Sequence of chain 1.A:
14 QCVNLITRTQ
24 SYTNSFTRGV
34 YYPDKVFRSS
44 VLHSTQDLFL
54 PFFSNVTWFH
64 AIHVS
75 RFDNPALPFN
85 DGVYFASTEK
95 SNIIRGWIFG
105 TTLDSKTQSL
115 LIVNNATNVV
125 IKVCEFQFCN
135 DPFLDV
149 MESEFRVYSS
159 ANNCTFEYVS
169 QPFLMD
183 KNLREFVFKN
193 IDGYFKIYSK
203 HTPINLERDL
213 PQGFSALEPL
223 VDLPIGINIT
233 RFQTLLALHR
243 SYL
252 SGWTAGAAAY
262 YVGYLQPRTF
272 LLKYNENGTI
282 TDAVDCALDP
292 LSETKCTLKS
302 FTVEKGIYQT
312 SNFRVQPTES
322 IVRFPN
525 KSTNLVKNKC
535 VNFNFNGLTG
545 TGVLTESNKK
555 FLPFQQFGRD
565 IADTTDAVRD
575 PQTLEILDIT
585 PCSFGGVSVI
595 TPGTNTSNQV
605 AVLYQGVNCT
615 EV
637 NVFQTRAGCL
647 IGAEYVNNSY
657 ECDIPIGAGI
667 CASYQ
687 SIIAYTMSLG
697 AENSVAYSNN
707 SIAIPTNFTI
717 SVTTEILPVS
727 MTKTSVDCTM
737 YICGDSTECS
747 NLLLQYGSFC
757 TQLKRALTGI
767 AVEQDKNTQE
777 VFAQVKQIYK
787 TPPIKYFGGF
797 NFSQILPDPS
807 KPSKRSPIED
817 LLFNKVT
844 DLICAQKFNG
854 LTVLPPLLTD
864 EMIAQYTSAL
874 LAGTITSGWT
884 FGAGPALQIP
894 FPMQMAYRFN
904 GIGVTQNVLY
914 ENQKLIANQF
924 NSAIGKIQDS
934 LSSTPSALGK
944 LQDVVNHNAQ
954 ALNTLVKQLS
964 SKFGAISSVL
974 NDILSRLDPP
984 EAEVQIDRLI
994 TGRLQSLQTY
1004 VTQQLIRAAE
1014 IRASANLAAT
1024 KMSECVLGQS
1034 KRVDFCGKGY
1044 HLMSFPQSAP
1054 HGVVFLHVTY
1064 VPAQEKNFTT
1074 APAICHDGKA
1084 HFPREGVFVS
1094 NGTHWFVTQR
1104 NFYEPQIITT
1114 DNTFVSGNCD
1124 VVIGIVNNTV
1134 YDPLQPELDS

This small molecule binds to this protein.
Small molecule (SMILES): CC(=O)N[C@@H]1[C@@H](O)[C@H](O)[C@@H](CO)O[C@H]1O

Binding-site contacts:
Ligand atom N2 contacts residue ASN278 of chain 1.B at 2.9 Å (h-bond).
Ligand atom C5 contacts residue LYS554 of chain 1.A at 4.4 Å.
Ligand atom O7 contacts residue GLU277 of chain 1.B at 3.3 Å (salt-bridge).
Ligand atom O5 contacts residue LYS554 of chain 1.A at 4.0 Å.
Ligand atom C7 contacts residue ASN278 of chain 1.B at 3.5 Å.
Ligand atom O7 contacts residue ASN278 of chain 1.B at 3.8 Å.
Ligand atom O6 contacts residue LYS554 of chain 1.A at 3.4 Å.
Ligand atom C3 contacts residue ASN278 of chain 1.B at 3.8 Å.
Ligand atom C7 contacts residue GLU277 of chain 1.B at 4.4 Å.
Ligand atom C7 contacts residue ASN276 of chain 1.B at 4.3 Å.
Ligand atom C2 contacts residue ASN278 of chain 1.B at 2.4 Å.
Ligand atom C8 contacts residue ASN276 of chain 1.B at 3.6 Å.
Ligand atom C1 contacts residue ASN278 of chain 1.B at 1.4 Å.
Ligand atom O5 contacts residue ASN278 of chain 1.B at 2.5 Å (h-bond).
Ligand atom C6 contacts residue LYS554 of chain 1.A at 3.5 Å.
Ligand atom C5 contacts residue ASN278 of chain 1.B at 3.7 Å.
Ligand atom C4 contacts residue ASN278 of chain 1.B at 4.2 Å.

Sequence of chain 1.B:
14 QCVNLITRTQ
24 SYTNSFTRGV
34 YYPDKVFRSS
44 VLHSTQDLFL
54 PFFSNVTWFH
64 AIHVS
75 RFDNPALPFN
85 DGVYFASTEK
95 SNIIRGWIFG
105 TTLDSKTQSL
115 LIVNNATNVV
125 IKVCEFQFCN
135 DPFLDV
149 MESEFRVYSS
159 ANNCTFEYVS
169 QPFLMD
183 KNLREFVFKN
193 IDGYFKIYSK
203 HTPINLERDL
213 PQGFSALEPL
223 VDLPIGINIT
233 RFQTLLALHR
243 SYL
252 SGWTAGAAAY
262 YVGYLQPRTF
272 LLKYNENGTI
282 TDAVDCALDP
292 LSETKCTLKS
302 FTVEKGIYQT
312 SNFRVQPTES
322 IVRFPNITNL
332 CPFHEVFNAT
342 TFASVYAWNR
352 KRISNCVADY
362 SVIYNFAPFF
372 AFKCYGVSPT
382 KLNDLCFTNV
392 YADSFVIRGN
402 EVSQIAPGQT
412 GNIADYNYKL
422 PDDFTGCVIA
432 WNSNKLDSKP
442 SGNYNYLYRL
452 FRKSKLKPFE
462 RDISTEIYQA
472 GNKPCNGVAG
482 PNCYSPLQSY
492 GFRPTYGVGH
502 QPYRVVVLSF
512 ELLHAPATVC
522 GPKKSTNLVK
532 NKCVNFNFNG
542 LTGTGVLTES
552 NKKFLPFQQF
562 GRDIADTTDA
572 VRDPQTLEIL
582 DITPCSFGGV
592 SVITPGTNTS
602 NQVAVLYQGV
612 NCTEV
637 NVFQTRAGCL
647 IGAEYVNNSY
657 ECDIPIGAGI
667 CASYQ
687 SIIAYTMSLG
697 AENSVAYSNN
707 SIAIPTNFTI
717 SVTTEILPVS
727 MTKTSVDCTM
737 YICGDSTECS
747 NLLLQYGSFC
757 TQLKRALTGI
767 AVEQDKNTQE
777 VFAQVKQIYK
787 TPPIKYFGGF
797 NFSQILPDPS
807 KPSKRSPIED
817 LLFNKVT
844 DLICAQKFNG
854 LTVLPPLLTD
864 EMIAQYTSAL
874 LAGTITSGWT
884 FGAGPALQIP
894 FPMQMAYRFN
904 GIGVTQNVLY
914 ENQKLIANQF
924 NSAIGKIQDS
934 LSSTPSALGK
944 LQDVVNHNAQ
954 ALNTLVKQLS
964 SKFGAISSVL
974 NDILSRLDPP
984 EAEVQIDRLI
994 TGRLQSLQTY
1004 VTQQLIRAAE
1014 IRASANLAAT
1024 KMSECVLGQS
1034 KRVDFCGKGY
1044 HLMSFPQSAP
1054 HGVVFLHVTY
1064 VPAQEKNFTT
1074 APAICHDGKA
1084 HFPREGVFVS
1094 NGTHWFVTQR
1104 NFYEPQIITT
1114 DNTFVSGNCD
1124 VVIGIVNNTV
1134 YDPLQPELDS